Binding-site contacts:
Ligand atom PB contacts residue ASP174 of chain 1.A at 3.6 Å.
Ligand atom C5' contacts residue ARG46 of chain 1.A at 3.8 Å.
Ligand atom O4' contacts residue VAL52 of chain 1.A at 3.7 Å.
Ligand atom N6 contacts residue THR112 of chain 1.A at 3.9 Å.
Ligand atom C8 contacts residue ILE173 of chain 1.A at 3.4 Å (hydrophobic).
Ligand atom PB contacts residue MG1 of chain 1.C at 3.8 Å.
Ligand atom O2A contacts residue ASN160 of chain 1.A at 3.1 Å (h-bond).
Ligand atom PB contacts residue LYS67 of chain 1.A at 3.8 Å.
Ligand atom O1A contacts residue LYS67 of chain 1.A at 3.2 Å.
Ligand atom O1B contacts residue MG1 of chain 1.C at 2.3 Å.
Ligand atom O2B contacts residue SER50 of chain 1.A at 3.0 Å.
Ligand atom O3A contacts residue SER50 of chain 1.A at 3.8 Å.
Ligand atom O1G contacts residue MG1 of chain 1.C at 2.7 Å.
Ligand atom O2G contacts residue LYS48 of chain 1.A at 3.3 Å (salt-bridge).
Ligand atom C6 contacts residue ILE65 of chain 1.A at 3.6 Å (hydrophobic).
Ligand atom O3A contacts residue LYS67 of chain 1.A at 3.1 Å.
Ligand atom O3G contacts residue LYS157 of chain 1.A at 2.7 Å (salt-bridge).
Ligand atom N3 contacts residue MET162 of chain 1.A at 3.7 Å.
Ligand atom N1 contacts residue ILE65 of chain 1.A at 3.8 Å.
Ligand atom O1B contacts residue LYS67 of chain 1.A at 3.4 Å (salt-bridge).
Ligand atom O1A contacts residue ASP174 of chain 1.A at 3.6 Å.
Ligand atom PG contacts residue ASP174 of chain 1.A at 3.3 Å.
Ligand atom O3G contacts residue ASP174 of chain 1.A at 3.1 Å (salt-bridge).
Ligand atom C3' contacts residue HIS159 of chain 1.A at 3.8 Å.
Ligand atom C6 contacts residue GLU113 of chain 1.A at 3.8 Å.
Ligand atom O5' contacts residue VAL52 of chain 1.A at 3.8 Å.
Ligand atom N6 contacts residue GLU113 of chain 1.A at 2.9 Å (salt-bridge).
Ligand atom C3' contacts residue ILE173 of chain 1.A at 3.8 Å (hydrophobic).
Ligand atom N3B contacts residue ASP174 of chain 1.A at 3.5 Å (salt-bridge).
Ligand atom PA contacts residue LYS67 of chain 1.A at 3.8 Å.
Ligand atom O1G contacts residue ASP174 of chain 1.A at 2.9 Å (salt-bridge).
Ligand atom O1B contacts residue ASP174 of chain 1.A at 2.8 Å (salt-bridge).
Ligand atom O1G contacts residue LYS48 of chain 1.A at 3.6 Å.
Ligand atom O3G contacts residue ASN160 of chain 1.A at 3.5 Å (h-bond).
Ligand atom O2A contacts residue ASP174 of chain 1.A at 2.9 Å (salt-bridge).
Ligand atom O2B contacts residue GLY47 of chain 1.A at 3.1 Å.
Ligand atom N7 contacts residue ILE173 of chain 1.A at 3.6 Å.
Ligand atom N1 contacts residue VAL115 of chain 1.A at 3.2 Å (h-bond).
Ligand atom C2 contacts residue VAL115 of chain 1.A at 3.3 Å (hydrophobic).
Ligand atom O3' contacts residue HIS159 of chain 1.A at 3.0 Å (h-bond).

Sequence of chain 1.A:
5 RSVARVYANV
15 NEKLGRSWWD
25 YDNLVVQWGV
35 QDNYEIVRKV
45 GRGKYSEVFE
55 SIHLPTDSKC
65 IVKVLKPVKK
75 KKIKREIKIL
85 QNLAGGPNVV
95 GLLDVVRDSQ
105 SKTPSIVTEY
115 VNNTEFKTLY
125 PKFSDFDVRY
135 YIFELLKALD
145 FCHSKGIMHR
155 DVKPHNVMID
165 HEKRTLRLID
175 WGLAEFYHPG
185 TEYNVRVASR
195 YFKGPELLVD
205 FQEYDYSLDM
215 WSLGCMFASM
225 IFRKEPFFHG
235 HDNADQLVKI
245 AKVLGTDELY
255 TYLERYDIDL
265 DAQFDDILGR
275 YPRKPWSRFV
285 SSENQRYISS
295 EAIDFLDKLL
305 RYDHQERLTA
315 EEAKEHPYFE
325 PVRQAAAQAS

This small molecule binds to this protein.
Small molecule (SMILES): Nc1ncnc2c1ncn2[C@@H]1O[C@H](CO[P](=O)(O)O[P](=O)(O)NP(=O)(O)O)[C@@H](O)[C@H]1O